Sequence of chain 1.A:
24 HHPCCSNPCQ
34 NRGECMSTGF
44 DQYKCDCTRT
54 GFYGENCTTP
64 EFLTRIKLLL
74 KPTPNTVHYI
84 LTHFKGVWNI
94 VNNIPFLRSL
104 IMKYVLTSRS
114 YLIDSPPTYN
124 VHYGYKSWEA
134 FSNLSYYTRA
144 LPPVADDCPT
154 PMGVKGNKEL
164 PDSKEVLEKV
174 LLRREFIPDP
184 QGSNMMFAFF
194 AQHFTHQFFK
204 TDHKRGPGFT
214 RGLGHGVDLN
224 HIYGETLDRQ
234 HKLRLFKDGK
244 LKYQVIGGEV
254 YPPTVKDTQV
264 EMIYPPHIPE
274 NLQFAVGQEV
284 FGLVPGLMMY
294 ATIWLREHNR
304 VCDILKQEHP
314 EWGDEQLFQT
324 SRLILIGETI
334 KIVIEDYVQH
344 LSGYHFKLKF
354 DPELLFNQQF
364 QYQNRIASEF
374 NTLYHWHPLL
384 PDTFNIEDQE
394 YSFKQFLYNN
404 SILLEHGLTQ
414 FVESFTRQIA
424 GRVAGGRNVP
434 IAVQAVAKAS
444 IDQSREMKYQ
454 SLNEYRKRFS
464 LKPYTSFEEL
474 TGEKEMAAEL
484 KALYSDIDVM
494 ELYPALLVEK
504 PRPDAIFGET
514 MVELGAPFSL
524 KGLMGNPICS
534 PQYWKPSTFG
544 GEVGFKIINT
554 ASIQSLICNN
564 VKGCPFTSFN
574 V

Binding-site contacts:
Ligand atom C5 contacts residue MAN1 of chain 1.N at 3.5 Å.
Ligand atom O7 contacts residue LEU230 of chain 1.B at 4.0 Å.
Ligand atom O3 contacts residue LEU230 of chain 1.B at 4.1 Å.
Ligand atom C4 contacts residue MAN1 of chain 1.N at 2.5 Å.
Ligand atom O3 contacts residue MAN1 of chain 1.N at 3.6 Å.
Ligand atom O5 contacts residue GLU132 of chain 1.A at 3.7 Å.
Ligand atom O6 contacts residue ASP231 of chain 1.B at 3.3 Å.
Ligand atom O5 contacts residue TYR139 of chain 1.A at 3.8 Å.
Ligand atom O5 contacts residue LEU230 of chain 1.B at 3.9 Å.
Ligand atom N2 contacts residue ARG208 of chain 1.A at 4.1 Å.
Ligand atom O4 contacts residue ARG208 of chain 1.A at 3.4 Å (salt-bridge).
Ligand atom O7 contacts residue ARG208 of chain 1.A at 3.4 Å.
Ligand atom C5 contacts residue LEU230 of chain 1.B at 4.3 Å (hydrophobic).
Ligand atom C8 contacts residue ARG208 of chain 1.A at 3.1 Å.
Ligand atom C4 contacts residue ASN136 of chain 1.A at 4.1 Å.
Ligand atom C1 contacts residue ASN136 of chain 1.A at 1.4 Å.
Ligand atom C1 contacts residue SER138 of chain 1.A at 4.3 Å.
Ligand atom C3 contacts residue MAN1 of chain 1.N at 3.4 Å.
Ligand atom C1 contacts residue GLU132 of chain 1.A at 3.7 Å.
Ligand atom C2 contacts residue GLU132 of chain 1.A at 4.0 Å.
Ligand atom C6 contacts residue PHE212 of chain 1.A at 3.8 Å (hydrophobic).
Ligand atom O6 contacts residue LEU230 of chain 1.B at 4.2 Å.
Ligand atom C3 contacts residue ASN136 of chain 1.A at 3.7 Å.
Ligand atom C7 contacts residue ASN136 of chain 1.A at 3.8 Å.
Ligand atom C6 contacts residue ASP231 of chain 1.B at 3.7 Å.
Ligand atom C6 contacts residue TYR139 of chain 1.A at 3.8 Å (hydrophobic).
Ligand atom O5 contacts residue ASN136 of chain 1.A at 2.3 Å (h-bond).
Ligand atom C3 contacts residue ARG208 of chain 1.A at 4.2 Å.
Ligand atom C5 contacts residue PHE212 of chain 1.A at 4.2 Å (hydrophobic).
Ligand atom C7 contacts residue ARG208 of chain 1.A at 3.4 Å.
Ligand atom N2 contacts residue ASN136 of chain 1.A at 2.8 Å (h-bond).
Ligand atom C5 contacts residue ASN136 of chain 1.A at 3.6 Å.
Ligand atom C4 contacts residue LEU230 of chain 1.B at 3.8 Å (hydrophobic).
Ligand atom C6 contacts residue MAN1 of chain 1.N at 3.4 Å.
Ligand atom O6 contacts residue TYR139 of chain 1.A at 3.2 Å (h-bond).
Ligand atom C1 contacts residue LEU230 of chain 1.B at 4.1 Å (hydrophobic).
Ligand atom C2 contacts residue ASN136 of chain 1.A at 2.4 Å.
Ligand atom O4 contacts residue MAN1 of chain 1.N at 1.1 Å (h-bond).
Ligand atom C5 contacts residue ARG208 of chain 1.A at 4.0 Å.
Ligand atom C4 contacts residue ARG208 of chain 1.A at 4.1 Å.

A small-molecule ligand and the protein it binds are described below.
Small molecule (SMILES): CC(=O)N[C@H]1[C@H](O[C@H]2[C@H](O)[C@@H](NC(C)=O)CO[C@@H]2CO)O[C@H](CO)[C@@H](O)[C@@H]1O

Sequence of chain 1.B:
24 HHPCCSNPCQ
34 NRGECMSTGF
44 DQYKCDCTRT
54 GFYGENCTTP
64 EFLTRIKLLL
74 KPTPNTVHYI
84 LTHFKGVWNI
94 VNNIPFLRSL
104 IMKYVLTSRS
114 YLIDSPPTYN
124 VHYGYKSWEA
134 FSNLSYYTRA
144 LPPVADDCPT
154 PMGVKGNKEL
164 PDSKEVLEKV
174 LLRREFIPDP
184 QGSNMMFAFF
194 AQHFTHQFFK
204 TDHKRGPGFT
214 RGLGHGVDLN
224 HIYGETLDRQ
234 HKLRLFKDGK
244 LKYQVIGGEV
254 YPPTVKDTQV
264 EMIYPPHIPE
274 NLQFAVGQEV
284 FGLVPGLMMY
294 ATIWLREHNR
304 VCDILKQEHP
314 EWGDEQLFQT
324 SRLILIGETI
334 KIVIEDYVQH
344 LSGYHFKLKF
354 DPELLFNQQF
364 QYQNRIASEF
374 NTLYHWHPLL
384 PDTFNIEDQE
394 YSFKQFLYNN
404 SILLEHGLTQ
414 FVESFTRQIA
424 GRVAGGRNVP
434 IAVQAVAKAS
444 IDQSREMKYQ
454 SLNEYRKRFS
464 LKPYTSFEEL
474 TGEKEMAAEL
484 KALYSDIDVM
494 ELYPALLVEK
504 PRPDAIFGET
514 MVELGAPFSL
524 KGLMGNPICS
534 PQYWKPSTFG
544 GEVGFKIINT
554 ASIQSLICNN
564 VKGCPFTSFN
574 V